Sequence of chain 1.A:
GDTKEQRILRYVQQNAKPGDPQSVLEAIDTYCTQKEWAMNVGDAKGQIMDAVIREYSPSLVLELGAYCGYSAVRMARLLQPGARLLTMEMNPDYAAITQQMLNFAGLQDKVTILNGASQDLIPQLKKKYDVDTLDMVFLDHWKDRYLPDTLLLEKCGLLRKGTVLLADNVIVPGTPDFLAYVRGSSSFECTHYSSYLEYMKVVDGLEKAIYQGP

Binding-site contacts:
Ligand atom N17 contacts residue MET40 of chain 1.A at 3.6 Å (h-bond).
Ligand atom O15 contacts residue MG1 of chain 1.B at 2.2 Å.
Ligand atom C8 contacts residue LEU198 of chain 1.A at 3.7 Å (hydrophobic).
Ligand atom O15 contacts residue LYS144 of chain 1.A at 3.1 Å (salt-bridge).
Ligand atom C32 contacts residue HIS142 of chain 1.A at 3.5 Å.
Ligand atom C19 contacts residue HIS142 of chain 1.A at 3.7 Å.
Ligand atom O14 contacts residue ASN170 of chain 1.A at 2.6 Å (h-bond).
Ligand atom N17 contacts residue LYS144 of chain 1.A at 3.4 Å (salt-bridge).
Ligand atom C3 contacts residue PRO174 of chain 1.A at 3.7 Å (hydrophobic).
Ligand atom F13 contacts residue D1D1 of chain 1.F at 3.6 Å.
Ligand atom C22 contacts residue MET91 of chain 1.A at 3.7 Å (hydrophobic).
Ligand atom C5 contacts residue LYS144 of chain 1.A at 3.7 Å.
Ligand atom C20 contacts residue HIS142 of chain 1.A at 3.7 Å.
Ligand atom C31 contacts residue MET40 of chain 1.A at 3.5 Å (hydrophobic).
Ligand atom C20 contacts residue MET89 of chain 1.A at 3.4 Å (hydrophobic).
Ligand atom C1 contacts residue GLU199 of chain 1.A at 3.1 Å.
Ligand atom C25 contacts residue GLU90 of chain 1.A at 3.3 Å.
Ligand atom C1 contacts residue MG1 of chain 1.B at 3.0 Å.
Ligand atom C21 contacts residue MET91 of chain 1.A at 3.5 Å (hydrophobic).
Ligand atom C32 contacts residue ASP141 of chain 1.A at 3.4 Å.
Ligand atom C26 contacts residue GLU90 of chain 1.A at 3.5 Å.
Ligand atom C2 contacts residue GLU199 of chain 1.A at 3.3 Å.
Ligand atom C1 contacts residue ASN170 of chain 1.A at 3.1 Å.
Ligand atom O15 contacts residue ASP141 of chain 1.A at 3.0 Å (salt-bridge).
Ligand atom O15 contacts residue ASN170 of chain 1.A at 3.0 Å (h-bond).
Ligand atom C6 contacts residue ASN170 of chain 1.A at 3.2 Å.
Ligand atom O14 contacts residue MG1 of chain 1.B at 2.2 Å.
Ligand atom C7 contacts residue PRO174 of chain 1.A at 3.7 Å (hydrophobic).
Ligand atom N27 contacts residue GLU90 of chain 1.A at 2.7 Å (salt-bridge).
Ligand atom C6 contacts residue LYS144 of chain 1.A at 3.6 Å.
Ligand atom C5 contacts residue MET40 of chain 1.A at 3.7 Å (hydrophobic).
Ligand atom O14 contacts residue GLU199 of chain 1.A at 2.5 Å (salt-bridge).
Ligand atom C6 contacts residue MG1 of chain 1.B at 3.0 Å.
Ligand atom C23 contacts residue MET91 of chain 1.A at 3.6 Å (hydrophobic).
Ligand atom O14 contacts residue ASP169 of chain 1.A at 3.3 Å (salt-bridge).
Ligand atom C21 contacts residue GLU90 of chain 1.A at 3.5 Å.
Ligand atom C2 contacts residue ASN170 of chain 1.A at 3.5 Å.
Ligand atom C16 contacts residue MET40 of chain 1.A at 3.5 Å (hydrophobic).
Ligand atom C16 contacts residue LYS144 of chain 1.A at 3.6 Å.
Ligand atom N28 contacts residue GLU90 of chain 1.A at 3.5 Å (salt-bridge).

The protein below binds the small molecule below.
Small molecule (SMILES): O=C(NCCc1nc(Cc2ccccc2)n[nH]1)c1cc(-c2ccc(F)cc2)cc(O)c1O